Sequence of chain 1.G:
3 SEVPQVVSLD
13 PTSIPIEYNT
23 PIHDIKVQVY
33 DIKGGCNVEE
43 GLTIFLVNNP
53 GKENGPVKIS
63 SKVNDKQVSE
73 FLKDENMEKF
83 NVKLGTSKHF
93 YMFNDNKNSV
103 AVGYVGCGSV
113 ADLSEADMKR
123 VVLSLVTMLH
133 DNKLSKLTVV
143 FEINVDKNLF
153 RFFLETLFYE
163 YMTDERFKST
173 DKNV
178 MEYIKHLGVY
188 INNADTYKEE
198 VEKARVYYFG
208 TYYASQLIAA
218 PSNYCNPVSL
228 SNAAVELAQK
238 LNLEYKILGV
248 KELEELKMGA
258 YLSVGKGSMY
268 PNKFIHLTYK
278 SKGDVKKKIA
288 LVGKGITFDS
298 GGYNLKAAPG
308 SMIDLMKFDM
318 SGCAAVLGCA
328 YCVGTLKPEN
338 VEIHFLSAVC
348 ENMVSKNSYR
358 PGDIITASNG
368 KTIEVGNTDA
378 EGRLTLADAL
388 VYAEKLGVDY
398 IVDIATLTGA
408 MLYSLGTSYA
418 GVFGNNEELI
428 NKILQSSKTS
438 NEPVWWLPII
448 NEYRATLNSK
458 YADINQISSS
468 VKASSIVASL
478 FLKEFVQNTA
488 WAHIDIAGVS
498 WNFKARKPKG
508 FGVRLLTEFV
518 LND

This protein binds this small molecule.
Small molecule (SMILES): Nc1cccc(C(=O)N[C@@H](C(=O)NO)c2ccc(-n3cccn3)cc2)c1

Binding-site contacts:
Ligand atom C03 contacts residue GLY406 of chain 1.G at 3.5 Å.
Ligand atom N16 contacts residue CO31 of chain 1.XA at 2.7 Å (h-bond).
Ligand atom C24 contacts residue ASN374 of chain 1.G at 3.6 Å.
Ligand atom O15 contacts residue ASP376 of chain 1.G at 3.0 Å (salt-bridge).
Ligand atom N08 contacts residue MET313 of chain 1.G at 3.6 Å.
Ligand atom O17 contacts residue ASP376 of chain 1.G at 3.0 Å (salt-bridge).
Ligand atom O20 contacts residue THR405 of chain 1.G at 3.6 Å.
Ligand atom N16 contacts residue ZN1 of chain 1.WA at 3.2 Å.
Ligand atom C10 contacts residue LEU409 of chain 1.G at 3.7 Å (hydrophobic).
Ligand atom O17 contacts residue GLU378 of chain 1.G at 2.7 Å (salt-bridge).
Ligand atom O17 contacts residue CO31 of chain 1.XA at 2.9 Å (h-bond).
Ligand atom C02 contacts residue LEU404 of chain 1.G at 3.4 Å (hydrophobic).
Ligand atom C04 contacts residue LYS303 of chain 1.G at 3.8 Å.
Ligand atom C06 contacts residue GLY406 of chain 1.G at 3.5 Å.
Ligand atom N16 contacts residue LYS291 of chain 1.G at 3.6 Å (salt-bridge).
Ligand atom C10 contacts residue ALA494 of chain 1.G at 3.6 Å (hydrophobic).
Ligand atom O17 contacts residue ASP296 of chain 1.G at 3.3 Å (salt-bridge).
Ligand atom O15 contacts residue LYS303 of chain 1.G at 3.0 Å (salt-bridge).
Ligand atom O20 contacts residue LEU404 of chain 1.G at 3.4 Å (h-bond).
Ligand atom C14 contacts residue ASP376 of chain 1.G at 3.2 Å.
Ligand atom C05 contacts residue GLY406 of chain 1.G at 3.7 Å.
Ligand atom O20 contacts residue CO31 of chain 1.XA at 3.4 Å (h-bond).
Ligand atom O15 contacts residue ZN1 of chain 1.YA at 2.2 Å.
Ligand atom N16 contacts residue ASP376 of chain 1.G at 3.2 Å (salt-bridge).
Ligand atom C11 contacts residue ALA494 of chain 1.G at 3.5 Å (hydrophobic).
Ligand atom C02 contacts residue THR405 of chain 1.G at 3.7 Å.
Ligand atom N16 contacts residue LEU404 of chain 1.G at 3.1 Å (h-bond).
Ligand atom C12 contacts residue LEU404 of chain 1.G at 3.2 Å (hydrophobic).
Ligand atom C04 contacts residue GLY406 of chain 1.G at 3.8 Å.
Ligand atom O17 contacts residue LYS291 of chain 1.G at 3.0 Å (salt-bridge).
Ligand atom C02 contacts residue GLY406 of chain 1.G at 3.3 Å.
Ligand atom N26 contacts residue SER471 of chain 1.G at 3.6 Å.
Ligand atom O17 contacts residue ZN1 of chain 1.WA at 2.1 Å.
Ligand atom C01 contacts residue GLY406 of chain 1.G at 3.4 Å.
Ligand atom C14 contacts residue ZN1 of chain 1.YA at 3.0 Å.
Ligand atom O17 contacts residue ZN1 of chain 1.YA at 2.3 Å.
Ligand atom N16 contacts residue ZN1 of chain 1.YA at 3.1 Å.
Ligand atom C14 contacts residue LEU404 of chain 1.G at 3.6 Å (hydrophobic).
Ligand atom C03 contacts residue LEU404 of chain 1.G at 3.8 Å (hydrophobic).
Ligand atom O15 contacts residue ASP296 of chain 1.G at 3.0 Å (salt-bridge).